The small molecule below binds the protein below.
Small molecule (SMILES): CC(C)CCC[C@@H](C)[C@H]1CC[C@H]2[C@@H]3CC=C4C[C@@H](O)CC[C@]4(C)[C@H]3CC[C@]12C

Binding-site contacts:
Ligand atom C19 contacts residue SER594 of chain 1.A at 3.5 Å.
Ligand atom C12 contacts residue MET587 of chain 1.A at 3.8 Å (hydrophobic).
Ligand atom C1 contacts residue SER594 of chain 1.A at 4.4 Å.
Ligand atom C21 contacts residue MET587 of chain 1.A at 3.6 Å (hydrophobic).
Ligand atom C20 contacts residue PHE591 of chain 1.A at 4.0 Å (hydrophobic).
Ligand atom C19 contacts residue TYR596 of chain 1.A at 3.5 Å (hydrophobic).
Ligand atom C11 contacts residue LYS590 of chain 1.A at 4.2 Å.
Ligand atom C21 contacts residue LEU588 of chain 1.A at 4.3 Å (hydrophobic).
Ligand atom C24 contacts residue PHE591 of chain 1.A at 4.4 Å (hydrophobic).
Ligand atom C12 contacts residue PHE591 of chain 1.A at 3.8 Å (hydrophobic).
Ligand atom C21 contacts residue PHE591 of chain 1.A at 4.0 Å (hydrophobic).
Ligand atom C11 contacts residue PHE591 of chain 1.A at 3.9 Å (hydrophobic).
Ligand atom C27 contacts residue LEU588 of chain 1.A at 3.9 Å (hydrophobic).
Ligand atom C26 contacts residue PHE597 of chain 1.A at 4.0 Å (hydrophobic).
Ligand atom C18 contacts residue PHE591 of chain 1.A at 3.9 Å (hydrophobic).
Ligand atom C13 contacts residue PHE591 of chain 1.A at 4.4 Å (hydrophobic).

Sequence of chain 1.A:
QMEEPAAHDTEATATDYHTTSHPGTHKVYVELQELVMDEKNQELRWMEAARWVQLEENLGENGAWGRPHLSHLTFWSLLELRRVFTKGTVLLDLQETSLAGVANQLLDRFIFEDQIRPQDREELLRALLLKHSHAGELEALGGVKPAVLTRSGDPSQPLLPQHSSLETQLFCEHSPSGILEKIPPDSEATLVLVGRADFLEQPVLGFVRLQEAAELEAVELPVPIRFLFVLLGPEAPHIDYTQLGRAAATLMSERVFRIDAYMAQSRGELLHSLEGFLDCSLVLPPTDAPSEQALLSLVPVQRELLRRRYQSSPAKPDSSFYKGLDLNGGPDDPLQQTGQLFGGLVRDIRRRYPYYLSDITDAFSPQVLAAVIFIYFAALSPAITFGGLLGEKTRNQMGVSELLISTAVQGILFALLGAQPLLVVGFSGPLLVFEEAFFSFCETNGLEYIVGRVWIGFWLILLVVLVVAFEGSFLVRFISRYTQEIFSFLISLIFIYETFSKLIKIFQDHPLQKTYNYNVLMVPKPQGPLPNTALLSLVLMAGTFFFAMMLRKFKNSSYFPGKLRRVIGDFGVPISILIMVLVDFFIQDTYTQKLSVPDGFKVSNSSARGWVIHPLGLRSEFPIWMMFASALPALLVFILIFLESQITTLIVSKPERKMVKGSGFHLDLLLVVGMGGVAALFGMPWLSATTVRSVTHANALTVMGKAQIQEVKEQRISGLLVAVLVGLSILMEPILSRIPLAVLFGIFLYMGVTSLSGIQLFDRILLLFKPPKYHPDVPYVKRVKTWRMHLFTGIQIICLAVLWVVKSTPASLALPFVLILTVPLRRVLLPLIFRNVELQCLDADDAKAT